Sequence of chain 1.C:
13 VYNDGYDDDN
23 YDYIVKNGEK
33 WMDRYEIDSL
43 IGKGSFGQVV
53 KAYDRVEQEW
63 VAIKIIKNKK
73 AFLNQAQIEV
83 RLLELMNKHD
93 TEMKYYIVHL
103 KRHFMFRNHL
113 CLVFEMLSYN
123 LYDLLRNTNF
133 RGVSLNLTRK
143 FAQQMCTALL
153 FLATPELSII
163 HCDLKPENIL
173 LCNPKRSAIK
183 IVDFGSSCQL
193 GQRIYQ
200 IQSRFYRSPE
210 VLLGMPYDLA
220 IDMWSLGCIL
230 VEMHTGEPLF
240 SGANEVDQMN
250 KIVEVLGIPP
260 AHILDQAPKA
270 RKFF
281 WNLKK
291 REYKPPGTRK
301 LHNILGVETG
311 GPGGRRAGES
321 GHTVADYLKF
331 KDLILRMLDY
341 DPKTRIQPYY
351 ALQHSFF

This small molecule binds to this protein.
Small molecule (SMILES): CCC(=O)Nc1ccc(C(=O)c2sc(Nc3ccc(N4CCN(C)CC4)cc3OC)nc2N)cc1

Binding-site contacts:
Ligand atom CAM contacts residue TYR121 of chain 1.C at 4.0 Å (hydrophobic).
Ligand atom CAZ contacts residue VAL51 of chain 1.C at 4.0 Å (hydrophobic).
Ligand atom OAV contacts residue LEU119 of chain 1.C at 3.8 Å.
Ligand atom CBF contacts residue ILE43 of chain 1.C at 3.8 Å (hydrophobic).
Ligand atom CAL contacts residue TYR121 of chain 1.C at 3.8 Å (hydrophobic).
Ligand atom NAU contacts residue LEU119 of chain 1.C at 2.7 Å (h-bond).
Ligand atom CBD contacts residue SER120 of chain 1.C at 3.9 Å.
Ligand atom CBA contacts residue ALA64 of chain 1.C at 3.8 Å (hydrophobic).
Ligand atom CAK contacts residue VAL51 of chain 1.C at 3.4 Å (hydrophobic).
Ligand atom OAF contacts residue VAL184 of chain 1.C at 3.8 Å.
Ligand atom NAD contacts residue GLU117 of chain 1.C at 3.2 Å (salt-bridge).
Ligand atom CAR contacts residue ASP125 of chain 1.C at 3.4 Å.
Ligand atom CAM contacts residue SER120 of chain 1.C at 3.6 Å.
Ligand atom CAB contacts residue LEU119 of chain 1.C at 3.5 Å (hydrophobic).
Ligand atom CAA contacts residue LYS45 of chain 1.C at 3.6 Å.
Ligand atom CAN contacts residue ILE43 of chain 1.C at 3.6 Å (hydrophobic).
Ligand atom CBC contacts residue ILE43 of chain 1.C at 3.9 Å (hydrophobic).
Ligand atom CBD contacts residue LEU119 of chain 1.C at 3.5 Å (hydrophobic).
Ligand atom CBG contacts residue LEU172 of chain 1.C at 3.8 Å (hydrophobic).
Ligand atom NAS contacts residue LEU119 of chain 1.C at 3.5 Å (h-bond).
Ligand atom CBA contacts residue LEU172 of chain 1.C at 3.5 Å (hydrophobic).
Ligand atom CAQ contacts residue ILE43 of chain 1.C at 3.2 Å (hydrophobic).
Ligand atom CAB contacts residue MET118 of chain 1.C at 3.7 Å (hydrophobic).
Ligand atom CAP contacts residue ASP125 of chain 1.C at 3.2 Å.
Ligand atom NBH contacts residue ASP125 of chain 1.C at 3.2 Å (salt-bridge).
Ligand atom NAD contacts residue VAL100 of chain 1.C at 3.8 Å.
Ligand atom CBE contacts residue LEU119 of chain 1.C at 3.6 Å (hydrophobic).
Ligand atom NAT contacts residue PHE48 of chain 1.C at 3.8 Å.
Ligand atom CAO contacts residue ASP125 of chain 1.C at 3.8 Å.
Ligand atom CAI contacts residue VAL51 of chain 1.C at 3.3 Å (hydrophobic).
Ligand atom CAY contacts residue VAL184 of chain 1.C at 4.0 Å (hydrophobic).
Ligand atom CBG contacts residue ALA64 of chain 1.C at 3.9 Å (hydrophobic).
Ligand atom CAJ contacts residue VAL184 of chain 1.C at 3.7 Å (hydrophobic).
Ligand atom OAV contacts residue MET118 of chain 1.C at 3.8 Å.
Ligand atom NAD contacts residue LEU172 of chain 1.C at 3.8 Å.
Ligand atom CBE contacts residue LEU172 of chain 1.C at 3.8 Å (hydrophobic).
Ligand atom NAS contacts residue LEU172 of chain 1.C at 3.5 Å.
Ligand atom SAW contacts residue ILE43 of chain 1.C at 3.9 Å.
Ligand atom OAV contacts residue ILE43 of chain 1.C at 3.7 Å.
Ligand atom NAU contacts residue SER120 of chain 1.C at 3.9 Å.